Sequence of chain 1.M:
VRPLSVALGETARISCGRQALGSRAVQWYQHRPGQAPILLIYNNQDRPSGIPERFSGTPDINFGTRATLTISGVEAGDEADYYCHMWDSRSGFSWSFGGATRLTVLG

A small-molecule ligand and the protein it binds are described below.
Small molecule (SMILES): CC(=O)N[C@H]1[C@H](O[C@H]2[C@H](O)[C@@H](NC(C)=O)CO[C@@H]2CO)O[C@H](CO)[C@@H](O)[C@@H]1O

Binding-site contacts:
Ligand atom C6 contacts residue ARG90 of chain 1.M at 4.1 Å.
Ligand atom C1 contacts residue ASN106 of chain 1.A at 1.4 Å.
Ligand atom C6 contacts residue ASP271 of chain 1.A at 3.6 Å.
Ligand atom C5 contacts residue ASN106 of chain 1.A at 3.7 Å.
Ligand atom O5 contacts residue ASP271 of chain 1.A at 4.5 Å.
Ligand atom C3 contacts residue ASN106 of chain 1.A at 3.8 Å.
Ligand atom O7 contacts residue ASN106 of chain 1.A at 3.8 Å.
Ligand atom C2 contacts residue HIS123 of chain 1.A at 4.2 Å.
Ligand atom C3 contacts residue HIS123 of chain 1.A at 4.0 Å.
Ligand atom C4 contacts residue HIS123 of chain 1.A at 4.0 Å.
Ligand atom C4 contacts residue ASP271 of chain 1.A at 3.9 Å.
Ligand atom C7 contacts residue ASN106 of chain 1.A at 3.6 Å.
Ligand atom O5 contacts residue ASN106 of chain 1.A at 2.4 Å (h-bond).
Ligand atom O4 contacts residue ASP271 of chain 1.A at 3.7 Å.
Ligand atom C2 contacts residue ASN106 of chain 1.A at 2.5 Å.
Ligand atom O3 contacts residue HIS123 of chain 1.A at 3.4 Å (h-bond).
Ligand atom N2 contacts residue ASN106 of chain 1.A at 3.0 Å (h-bond).
Ligand atom O6 contacts residue ASP271 of chain 1.A at 4.3 Å.
Ligand atom N2 contacts residue HIS123 of chain 1.A at 4.4 Å.
Ligand atom O4 contacts residue HIS123 of chain 1.A at 4.1 Å.
Ligand atom C4 contacts residue ASN106 of chain 1.A at 4.3 Å.
Ligand atom O6 contacts residue ARG90 of chain 1.M at 3.1 Å (salt-bridge).
Ligand atom C5 contacts residue ASP271 of chain 1.A at 4.3 Å.

Sequence of chain 1.A:
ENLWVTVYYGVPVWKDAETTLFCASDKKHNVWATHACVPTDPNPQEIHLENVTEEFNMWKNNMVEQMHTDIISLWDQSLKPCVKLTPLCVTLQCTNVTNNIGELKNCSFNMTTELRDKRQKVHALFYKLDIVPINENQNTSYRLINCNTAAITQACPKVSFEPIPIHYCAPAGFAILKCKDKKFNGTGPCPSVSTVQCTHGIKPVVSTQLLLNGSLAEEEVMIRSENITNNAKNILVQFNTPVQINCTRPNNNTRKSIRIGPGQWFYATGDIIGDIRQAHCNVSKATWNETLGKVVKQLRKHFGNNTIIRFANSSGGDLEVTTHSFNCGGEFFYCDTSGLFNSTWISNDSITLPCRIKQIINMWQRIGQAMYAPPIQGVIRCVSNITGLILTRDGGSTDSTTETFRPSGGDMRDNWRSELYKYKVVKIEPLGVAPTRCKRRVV